Binding-site contacts:
Ligand atom C12 contacts residue LEU229 of chain 1.A at 4.1 Å (hydrophobic).
Ligand atom C15 contacts residue TYR201 of chain 1.A at 4.0 Å (hydrophobic).
Ligand atom C18 contacts residue LEU229 of chain 1.A at 3.6 Å (hydrophobic).
Ligand atom O53 contacts residue LYS227 of chain 1.A at 3.8 Å.
Ligand atom C21 contacts residue TYR201 of chain 1.A at 3.7 Å (hydrophobic).
Ligand atom C0 contacts residue MET236 of chain 1.A at 3.7 Å (hydrophobic).
Ligand atom O34 contacts residue LYS230 of chain 1.A at 3.7 Å.
Ligand atom C40 contacts residue LYS230 of chain 1.A at 4.3 Å.
Ligand atom C9 contacts residue GLY233 of chain 1.A at 4.1 Å.
Ligand atom C1 contacts residue VAL200 of chain 1.A at 3.8 Å (hydrophobic).
Ligand atom C43 contacts residue ALA228 of chain 1.A at 4.2 Å (hydrophobic).
Ligand atom C12 contacts residue VAL200 of chain 1.A at 3.9 Å (hydrophobic).
Ligand atom O53 contacts residue HIS226 of chain 1.A at 3.5 Å (h-bond).
Ligand atom C0 contacts residue GLY233 of chain 1.A at 4.0 Å.
Ligand atom C0 contacts residue VAL200 of chain 1.A at 4.2 Å (hydrophobic).
Ligand atom C42 contacts residue HIS226 of chain 1.A at 3.6 Å.
Ligand atom C18 contacts residue LYS230 of chain 1.A at 4.0 Å.
Ligand atom O49 contacts residue ARG285 of chain 1.A at 4.4 Å.
Ligand atom C43 contacts residue LYS230 of chain 1.A at 3.6 Å.
Ligand atom O44 contacts residue LYS230 of chain 1.A at 4.2 Å.
Ligand atom C1 contacts residue MET236 of chain 1.A at 4.1 Å (hydrophobic).
Ligand atom C1 contacts residue ALA197 of chain 1.A at 3.8 Å (hydrophobic).
Ligand atom C42 contacts residue LYS227 of chain 1.A at 3.9 Å.
Ligand atom C15 contacts residue LEU229 of chain 1.A at 4.5 Å (hydrophobic).
Ligand atom C43 contacts residue LEU229 of chain 1.A at 4.2 Å (hydrophobic).
Ligand atom C9 contacts residue VAL200 of chain 1.A at 4.3 Å (hydrophobic).
Ligand atom C9 contacts residue ALA197 of chain 1.A at 3.8 Å (hydrophobic).
Ligand atom C24 contacts residue ALA204 of chain 1.A at 3.9 Å (hydrophobic).
Ligand atom O49 contacts residue LYS230 of chain 1.A at 4.0 Å.
Ligand atom C0 contacts residue LEU232 of chain 1.A at 4.2 Å (hydrophobic).
Ligand atom O44 contacts residue LEU229 of chain 1.A at 3.9 Å.
Ligand atom O44 contacts residue HIS226 of chain 1.A at 3.0 Å (h-bond).
Ligand atom C42 contacts residue ALA228 of chain 1.A at 4.2 Å (hydrophobic).
Ligand atom C43 contacts residue HIS226 of chain 1.A at 3.2 Å.
Ligand atom C0 contacts residue LEU229 of chain 1.A at 4.1 Å (hydrophobic).

A protein and the small-molecule ligand that binds it are described below.
Small molecule (SMILES): CCCCCCCCCC(=O)N(CCO)C[C@@H](O)[C@@H](O)[C@@H](O)[C@@H](O)CO

Sequence of chain 1.A:
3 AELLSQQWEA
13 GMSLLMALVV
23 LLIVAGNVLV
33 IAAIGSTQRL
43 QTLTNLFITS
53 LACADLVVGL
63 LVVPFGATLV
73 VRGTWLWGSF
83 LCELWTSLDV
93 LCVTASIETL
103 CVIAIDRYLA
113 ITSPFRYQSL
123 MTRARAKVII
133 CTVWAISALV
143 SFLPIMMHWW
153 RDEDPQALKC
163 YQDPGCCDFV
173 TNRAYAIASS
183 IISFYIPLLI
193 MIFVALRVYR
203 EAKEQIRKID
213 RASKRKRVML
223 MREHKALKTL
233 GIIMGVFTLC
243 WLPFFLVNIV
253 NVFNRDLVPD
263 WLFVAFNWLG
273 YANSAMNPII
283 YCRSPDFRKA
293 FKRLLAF